Binding-site contacts:
Ligand atom C5 contacts residue LEU106 of chain 4.A at 3.5 Å (hydrophobic).
Ligand atom N2 contacts residue MET221 of chain 4.A at 3.5 Å (h-bond).
Ligand atom N3A contacts residue PRO174 of chain 4.A at 3.6 Å (h-bond).
Ligand atom C2A contacts residue PHE186 of chain 4.A at 3.3 Å (hydrophobic).
Ligand atom CL2 contacts residue MET224 of chain 4.A at 2.9 Å.
Ligand atom N3A contacts residue ALA24 of chain 4.C at 3.6 Å.
Ligand atom C2D contacts residue SER107 of chain 4.A at 3.8 Å.
Ligand atom O1D contacts residue SER107 of chain 4.A at 3.2 Å.
Ligand atom O1 contacts residue MET221 of chain 4.A at 3.1 Å (h-bond).
Ligand atom N2 contacts residue ASN219 of chain 4.A at 3.4 Å (h-bond).
Ligand atom C6B contacts residue VAL188 of chain 4.A at 3.8 Å (hydrophobic).
Ligand atom C3C contacts residue ILE104 of chain 4.A at 3.6 Å (hydrophobic).
Ligand atom C31 contacts residue LEU106 of chain 4.A at 3.8 Å (hydrophobic).
Ligand atom CL2 contacts residue ILE104 of chain 4.A at 3.1 Å.
Ligand atom C5A contacts residue VAL176 of chain 4.A at 3.2 Å (hydrophobic).
Ligand atom C3B contacts residue PHE186 of chain 4.A at 3.7 Å (hydrophobic).
Ligand atom O1A contacts residue PHE186 of chain 4.A at 2.9 Å.
Ligand atom C1B contacts residue VAL188 of chain 4.A at 3.8 Å (hydrophobic).
Ligand atom C1C contacts residue TYR128 of chain 4.A at 3.5 Å (hydrophobic).
Ligand atom C3D contacts residue LEU116 of chain 4.A at 3.6 Å (hydrophobic).
Ligand atom C4A contacts residue PRO174 of chain 4.A at 3.3 Å (hydrophobic).
Ligand atom O1A contacts residue ALA150 of chain 4.A at 3.8 Å.
Ligand atom C2B contacts residue MET224 of chain 4.A at 3.6 Å (hydrophobic).
Ligand atom C31 contacts residue ASN219 of chain 4.A at 3.8 Å.
Ligand atom CL1 contacts residue LEU25 of chain 4.C at 3.5 Å.
Ligand atom C3B contacts residue MET224 of chain 4.A at 3.4 Å (hydrophobic).
Ligand atom C4 contacts residue LEU106 of chain 4.A at 2.5 Å (hydrophobic).
Ligand atom C6B contacts residue TYR152 of chain 4.A at 3.8 Å (hydrophobic).
Ligand atom C4A contacts residue VAL176 of chain 4.A at 3.7 Å (hydrophobic).
Ligand atom C4A contacts residue SER175 of chain 4.A at 3.8 Å.
Ligand atom C5A contacts residue PHE186 of chain 4.A at 3.5 Å (hydrophobic).
Ligand atom O1B contacts residue TYR152 of chain 4.A at 3.8 Å.
Ligand atom C5C contacts residue VAL188 of chain 4.A at 2.9 Å (hydrophobic).
Ligand atom C3 contacts residue LEU106 of chain 4.A at 3.4 Å (hydrophobic).
Ligand atom C4C contacts residue TYR128 of chain 4.A at 3.5 Å (hydrophobic).
Ligand atom C5B contacts residue TYR152 of chain 4.A at 3.8 Å (hydrophobic).
Ligand atom C4B contacts residue PHE186 of chain 4.A at 3.4 Å (hydrophobic).
Ligand atom C1B contacts residue TYR152 of chain 4.A at 3.8 Å (hydrophobic).
Ligand atom CL1 contacts residue VAL188 of chain 4.A at 3.5 Å.
Ligand atom C5A contacts residue ALA150 of chain 4.A at 3.2 Å (hydrophobic).

Sequence of chain 4.C:
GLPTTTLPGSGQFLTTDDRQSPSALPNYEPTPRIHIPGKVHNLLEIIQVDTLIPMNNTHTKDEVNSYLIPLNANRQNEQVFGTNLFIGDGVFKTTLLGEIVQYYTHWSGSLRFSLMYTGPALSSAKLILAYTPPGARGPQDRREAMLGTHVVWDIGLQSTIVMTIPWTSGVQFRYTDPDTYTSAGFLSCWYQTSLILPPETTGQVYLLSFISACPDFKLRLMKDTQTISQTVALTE

Sequence of chain 5.C:
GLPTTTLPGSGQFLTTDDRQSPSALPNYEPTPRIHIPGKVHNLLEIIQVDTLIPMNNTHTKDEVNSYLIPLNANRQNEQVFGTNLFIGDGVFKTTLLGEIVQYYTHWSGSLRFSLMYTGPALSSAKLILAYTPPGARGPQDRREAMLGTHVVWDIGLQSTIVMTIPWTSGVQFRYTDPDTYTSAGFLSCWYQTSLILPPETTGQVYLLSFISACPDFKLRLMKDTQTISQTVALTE

This protein binds this small molecule.
Small molecule (SMILES): OCCOCOCc1cc(CCCCCOc2c(Cl)cc(C3=NCCO3)cc2Cl)on1

Sequence of chain 4.A:
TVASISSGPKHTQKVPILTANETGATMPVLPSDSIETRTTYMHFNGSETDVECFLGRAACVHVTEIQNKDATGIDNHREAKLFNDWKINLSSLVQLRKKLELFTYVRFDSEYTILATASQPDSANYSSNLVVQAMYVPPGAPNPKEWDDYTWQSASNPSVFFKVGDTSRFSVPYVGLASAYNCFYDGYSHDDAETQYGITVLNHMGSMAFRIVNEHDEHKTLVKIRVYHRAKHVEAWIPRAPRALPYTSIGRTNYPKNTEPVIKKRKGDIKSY